Binding-site contacts:
Ligand atom C contacts residue SER111 of chain 1.A at 3.3 Å.
Ligand atom O contacts residue SER280 of chain 3.A at 3.6 Å.
Ligand atom O8 contacts residue SER280 of chain 3.A at 3.7 Å.
Ligand atom C6 contacts residue ASN113 of chain 1.A at 3.8 Å.
Ligand atom O contacts residue ARG112 of chain 1.A at 2.9 Å (salt-bridge).
Ligand atom C6 contacts residue LYS286 of chain 3.A at 3.6 Å.
Ligand atom O7 contacts residue LYS286 of chain 3.A at 3.8 Å.
Ligand atom O contacts residue SER281 of chain 3.A at 2.7 Å (h-bond).
Ligand atom C4 contacts residue SER280 of chain 3.A at 2.9 Å.
Ligand atom C contacts residue ASN113 of chain 1.A at 4.0 Å.
Ligand atom O7 contacts residue GLN159 of chain 2.A at 3.9 Å.
Ligand atom OXT contacts residue SER280 of chain 3.A at 3.4 Å.
Ligand atom O7 contacts residue MET283 of chain 3.A at 3.6 Å.
Ligand atom O8 contacts residue GLN159 of chain 2.A at 3.5 Å (h-bond).
Ligand atom OXT contacts residue ARG112 of chain 1.A at 2.8 Å (salt-bridge).
Ligand atom O8 contacts residue ASN288 of chain 3.A at 2.8 Å (h-bond).
Ligand atom C contacts residue ILE282 of chain 3.A at 4.1 Å (hydrophobic).
Ligand atom C contacts residue SER281 of chain 3.A at 3.3 Å.
Ligand atom O7 contacts residue TYR320 of chain 1.A at 4.0 Å.
Ligand atom O7 contacts residue ASN113 of chain 1.A at 2.9 Å (h-bond).
Ligand atom C6 contacts residue THR158 of chain 2.A at 3.5 Å.
Ligand atom C6 contacts residue MET283 of chain 3.A at 3.4 Å (hydrophobic).
Ligand atom O contacts residue ILE282 of chain 3.A at 3.6 Å.
Ligand atom O7 contacts residue THR158 of chain 2.A at 2.9 Å (h-bond).
Ligand atom C6 contacts residue ASN288 of chain 3.A at 3.6 Å.
Ligand atom O contacts residue SER111 of chain 1.A at 2.5 Å (h-bond).
Ligand atom C6 contacts residue GLN159 of chain 2.A at 3.6 Å.
Ligand atom C contacts residue SER280 of chain 3.A at 3.1 Å.
Ligand atom C4 contacts residue ASN113 of chain 1.A at 3.5 Å.
Ligand atom C5 contacts residue ASN113 of chain 1.A at 3.9 Å.
Ligand atom C5 contacts residue ASN288 of chain 3.A at 3.9 Å.
Ligand atom C4 contacts residue MET283 of chain 3.A at 4.1 Å (hydrophobic).
Ligand atom O8 contacts residue THR158 of chain 2.A at 3.3 Å (h-bond).
Ligand atom C6 contacts residue SER280 of chain 3.A at 4.0 Å.
Ligand atom OXT contacts residue SER281 of chain 3.A at 2.8 Å (h-bond).
Ligand atom C4 contacts residue SER111 of chain 1.A at 3.5 Å.
Ligand atom C contacts residue ARG112 of chain 1.A at 3.8 Å.
Ligand atom C5 contacts residue SER280 of chain 3.A at 3.2 Å.
Ligand atom O8 contacts residue MET283 of chain 3.A at 3.4 Å.
Ligand atom O8 contacts residue LYS286 of chain 3.A at 2.5 Å (salt-bridge).

Sequence of chain 2.A:
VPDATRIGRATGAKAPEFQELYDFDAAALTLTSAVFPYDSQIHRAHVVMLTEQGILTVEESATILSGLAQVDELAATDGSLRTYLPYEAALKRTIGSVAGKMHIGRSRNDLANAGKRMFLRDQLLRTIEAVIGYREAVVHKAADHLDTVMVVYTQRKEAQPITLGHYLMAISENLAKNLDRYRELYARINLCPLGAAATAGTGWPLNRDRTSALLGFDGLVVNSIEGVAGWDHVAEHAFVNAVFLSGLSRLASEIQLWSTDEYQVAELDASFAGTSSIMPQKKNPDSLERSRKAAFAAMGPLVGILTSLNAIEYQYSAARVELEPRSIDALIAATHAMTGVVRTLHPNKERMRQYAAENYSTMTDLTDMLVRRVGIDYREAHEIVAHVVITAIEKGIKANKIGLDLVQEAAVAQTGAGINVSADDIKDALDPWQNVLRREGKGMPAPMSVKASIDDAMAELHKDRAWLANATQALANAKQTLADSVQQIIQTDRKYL

The protein below binds the small molecule below.
Small molecule (SMILES): O=C(O)/C=C/C(=O)O

Sequence of chain 3.A:
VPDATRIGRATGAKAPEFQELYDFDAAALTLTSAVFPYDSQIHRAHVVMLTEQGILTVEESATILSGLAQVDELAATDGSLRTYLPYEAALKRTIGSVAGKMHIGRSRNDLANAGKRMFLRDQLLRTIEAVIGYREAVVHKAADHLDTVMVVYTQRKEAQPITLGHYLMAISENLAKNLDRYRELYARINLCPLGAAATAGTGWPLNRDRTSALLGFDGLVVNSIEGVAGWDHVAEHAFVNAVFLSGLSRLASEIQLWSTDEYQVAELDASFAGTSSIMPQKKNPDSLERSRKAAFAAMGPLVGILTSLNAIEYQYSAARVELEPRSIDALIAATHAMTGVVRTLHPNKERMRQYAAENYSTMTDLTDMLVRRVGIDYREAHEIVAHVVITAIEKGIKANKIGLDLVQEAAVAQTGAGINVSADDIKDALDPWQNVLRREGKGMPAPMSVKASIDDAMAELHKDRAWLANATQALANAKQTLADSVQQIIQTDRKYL

Sequence of chain 1.A:
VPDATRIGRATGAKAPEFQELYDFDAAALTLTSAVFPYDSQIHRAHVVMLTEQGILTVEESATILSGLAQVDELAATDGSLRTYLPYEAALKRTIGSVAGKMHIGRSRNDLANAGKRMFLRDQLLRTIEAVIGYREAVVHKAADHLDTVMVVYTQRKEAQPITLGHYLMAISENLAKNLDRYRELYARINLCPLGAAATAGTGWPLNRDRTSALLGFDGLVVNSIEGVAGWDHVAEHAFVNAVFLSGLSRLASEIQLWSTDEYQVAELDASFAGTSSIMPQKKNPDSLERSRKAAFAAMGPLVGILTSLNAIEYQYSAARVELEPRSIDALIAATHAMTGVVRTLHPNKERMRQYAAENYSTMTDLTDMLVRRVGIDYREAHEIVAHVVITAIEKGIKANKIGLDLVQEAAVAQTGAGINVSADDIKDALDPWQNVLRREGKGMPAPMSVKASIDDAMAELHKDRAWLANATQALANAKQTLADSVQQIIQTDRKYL